The protein below binds the small molecule below.
Small molecule (SMILES): [H]/N=C(\N)c1ccc(C(=O)N[C@@H](Cc2ccc([N+](=O)[O-])cc2)C(=O)N2CCc3nn(CC(=O)O)cc3C2)cc1

Sequence of chain 1.B:
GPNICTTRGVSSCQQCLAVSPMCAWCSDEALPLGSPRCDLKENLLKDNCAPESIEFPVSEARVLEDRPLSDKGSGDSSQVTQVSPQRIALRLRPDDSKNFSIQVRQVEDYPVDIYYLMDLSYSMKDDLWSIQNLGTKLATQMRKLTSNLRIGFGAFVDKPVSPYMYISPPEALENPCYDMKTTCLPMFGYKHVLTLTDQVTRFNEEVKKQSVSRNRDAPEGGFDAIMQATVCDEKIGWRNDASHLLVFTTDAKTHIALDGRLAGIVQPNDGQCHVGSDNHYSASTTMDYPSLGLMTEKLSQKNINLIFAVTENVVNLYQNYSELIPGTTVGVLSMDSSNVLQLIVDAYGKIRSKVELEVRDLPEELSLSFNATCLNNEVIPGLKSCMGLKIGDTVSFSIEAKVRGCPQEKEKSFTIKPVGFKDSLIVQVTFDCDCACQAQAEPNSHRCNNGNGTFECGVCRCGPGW

Sequence of chain 1.A:
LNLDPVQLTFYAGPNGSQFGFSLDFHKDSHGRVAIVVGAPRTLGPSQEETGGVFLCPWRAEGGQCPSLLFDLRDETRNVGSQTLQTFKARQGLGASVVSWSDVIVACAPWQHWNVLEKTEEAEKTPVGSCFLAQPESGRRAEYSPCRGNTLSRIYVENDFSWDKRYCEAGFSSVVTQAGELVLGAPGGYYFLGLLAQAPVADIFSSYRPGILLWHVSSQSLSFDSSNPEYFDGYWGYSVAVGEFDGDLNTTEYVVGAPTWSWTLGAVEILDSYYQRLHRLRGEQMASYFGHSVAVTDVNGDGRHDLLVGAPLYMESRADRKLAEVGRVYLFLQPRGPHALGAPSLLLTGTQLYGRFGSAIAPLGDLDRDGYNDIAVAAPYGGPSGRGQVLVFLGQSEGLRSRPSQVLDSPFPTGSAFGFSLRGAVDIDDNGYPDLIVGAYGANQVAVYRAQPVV

Binding-site contacts:
Ligand atom O32 contacts residue GLU220 of chain 1.B at 2.7 Å (salt-bridge).
Ligand atom C02 contacts residue ASP224 of chain 1.A at 3.5 Å.
Ligand atom C07 contacts residue TYR190 of chain 1.A at 3.8 Å (hydrophobic).
Ligand atom C38 contacts residue TYR190 of chain 1.A at 3.7 Å (hydrophobic).
Ligand atom N03 contacts residue ASP224 of chain 1.A at 2.5 Å (salt-bridge).
Ligand atom C36 contacts residue ALA218 of chain 1.B at 3.7 Å (hydrophobic).
Ligand atom C37 contacts residue TYR190 of chain 1.A at 3.5 Å (hydrophobic).
Ligand atom C02 contacts residue SER225 of chain 1.A at 3.6 Å.
Ligand atom C04 contacts residue LEU192 of chain 1.A at 3.7 Å (hydrophobic).
Ligand atom N03 contacts residue TYR189 of chain 1.A at 3.1 Å (h-bond).
Ligand atom C08 contacts residue TYR190 of chain 1.A at 3.5 Å (hydrophobic).
Ligand atom C31 contacts residue TYR122 of chain 1.B at 3.6 Å (hydrophobic).
Ligand atom C31 contacts residue SER121 of chain 1.B at 3.4 Å.
Ligand atom O32 contacts residue SER121 of chain 1.B at 2.9 Å.
Ligand atom C05 contacts residue PHE231 of chain 1.A at 3.5 Å (hydrophobic).
Ligand atom N01 contacts residue PHE231 of chain 1.A at 3.6 Å.
Ligand atom N10 contacts residue TYR190 of chain 1.A at 3.8 Å.
Ligand atom C12 contacts residue PHE160 of chain 1.A at 3.6 Å (hydrophobic).
Ligand atom O09 contacts residue TYR190 of chain 1.A at 3.5 Å.
Ligand atom C30 contacts residue ASN215 of chain 1.B at 3.6 Å.
Ligand atom O32 contacts residue ASN215 of chain 1.B at 3.0 Å (h-bond).
Ligand atom O33 contacts residue ASN215 of chain 1.B at 2.7 Å (h-bond).
Ligand atom O18 contacts residue ARG214 of chain 1.B at 2.8 Å (salt-bridge).
Ligand atom C31 contacts residue GLU220 of chain 1.B at 3.8 Å.
Ligand atom C31 contacts residue ASN215 of chain 1.B at 3.1 Å.
Ligand atom N01 contacts residue SER225 of chain 1.A at 2.6 Å (h-bond).
Ligand atom N01 contacts residue ASP224 of chain 1.A at 3.5 Å (salt-bridge).
Ligand atom O33 contacts residue ARG214 of chain 1.B at 3.3 Å.
Ligand atom N03 contacts residue LEU192 of chain 1.A at 3.4 Å.
Ligand atom C02 contacts residue LEU192 of chain 1.A at 3.5 Å (hydrophobic).
Ligand atom O33 contacts residue SER121 of chain 1.B at 3.5 Å.
Ligand atom C31 contacts residue MN1 of chain 1.W at 3.3 Å.
Ligand atom O32 contacts residue MN1 of chain 1.W at 2.1 Å.
Ligand atom C34 contacts residue ASN215 of chain 1.B at 3.8 Å.
Ligand atom C38 contacts residue PHE160 of chain 1.A at 3.4 Å (hydrophobic).
Ligand atom C25 contacts residue ALA218 of chain 1.B at 3.8 Å (hydrophobic).
Ligand atom O33 contacts residue TYR122 of chain 1.B at 3.5 Å (h-bond).
Ligand atom C21 contacts residue TYR190 of chain 1.A at 3.5 Å (hydrophobic).
Ligand atom C21 contacts residue PHE160 of chain 1.A at 3.8 Å (hydrophobic).
Ligand atom C05 contacts residue LEU192 of chain 1.A at 3.5 Å (hydrophobic).